Binding-site contacts:
Ligand atom C10 contacts residue PHE213 of chain 1.A at 4.1 Å (hydrophobic).
Ligand atom C8 contacts residue GST1 of chain 1.D at 3.9 Å.
Ligand atom C6 contacts residue PHE213 of chain 1.A at 3.8 Å (hydrophobic).
Ligand atom O2 contacts residue TYR288 of chain 1.A at 4.5 Å.
Ligand atom C5 contacts residue GST1 of chain 1.D at 3.6 Å.
Ligand atom O2 contacts residue GST1 of chain 1.D at 4.0 Å.
Ligand atom C3 contacts residue GST1 of chain 1.D at 3.8 Å.
Ligand atom C10 contacts residue TYR288 of chain 1.A at 4.0 Å (hydrophobic).
Ligand atom C4 contacts residue TYR288 of chain 1.A at 2.5 Å (hydrophobic).
Ligand atom C9 contacts residue MET162 of chain 1.A at 4.1 Å (hydrophobic).
Ligand atom C8 contacts residue SER214 of chain 1.A at 3.9 Å.
Ligand atom C1 contacts residue GST1 of chain 1.D at 3.4 Å.
Ligand atom C4 contacts residue VAL271 of chain 1.A at 4.1 Å (hydrophobic).
Ligand atom C7 contacts residue TYR175 of chain 1.A at 3.6 Å (hydrophobic).
Ligand atom C9 contacts residue PHE213 of chain 1.A at 3.8 Å (hydrophobic).
Ligand atom C2 contacts residue TYR216 of chain 1.A at 4.4 Å (hydrophobic).
Ligand atom C8 contacts residue TYR175 of chain 1.A at 3.9 Å (hydrophobic).
Ligand atom C2 contacts residue GST1 of chain 1.D at 3.4 Å.
Ligand atom C1 contacts residue VAL271 of chain 1.A at 4.2 Å (hydrophobic).
Ligand atom C4 contacts residue GST1 of chain 1.D at 3.8 Å.
Ligand atom C8 contacts residue TYR216 of chain 1.A at 3.9 Å (hydrophobic).
Ligand atom C3 contacts residue TYR288 of chain 1.A at 3.8 Å (hydrophobic).
Ligand atom C1 contacts residue PHE213 of chain 1.A at 4.3 Å (hydrophobic).
Ligand atom C7 contacts residue PHE213 of chain 1.A at 4.2 Å (hydrophobic).
Ligand atom C8 contacts residue ALA232 of chain 1.A at 4.0 Å (hydrophobic).
Ligand atom C6 contacts residue MET162 of chain 1.A at 4.0 Å (hydrophobic).
Ligand atom C5 contacts residue VAL271 of chain 1.A at 4.5 Å (hydrophobic).
Ligand atom C3 contacts residue VAL271 of chain 1.A at 3.5 Å (hydrophobic).
Ligand atom C10 contacts residue GST1 of chain 1.D at 3.8 Å.
Ligand atom O1 contacts residue PHE213 of chain 1.A at 4.1 Å.
Ligand atom C5 contacts residue TYR288 of chain 1.A at 2.6 Å (hydrophobic).
Ligand atom C9 contacts residue SER214 of chain 1.A at 3.8 Å.
Ligand atom O2 contacts residue VAL271 of chain 1.A at 3.6 Å.
Ligand atom C2 contacts residue VAL271 of chain 1.A at 3.6 Å (hydrophobic).
Ligand atom C9 contacts residue TYR175 of chain 1.A at 4.5 Å (hydrophobic).
Ligand atom O1 contacts residue MET162 of chain 1.A at 4.2 Å.
Ligand atom C7 contacts residue SER214 of chain 1.A at 3.0 Å.
Ligand atom C8 contacts residue PHE213 of chain 1.A at 4.3 Å (hydrophobic).

Sequence of chain 1.A:
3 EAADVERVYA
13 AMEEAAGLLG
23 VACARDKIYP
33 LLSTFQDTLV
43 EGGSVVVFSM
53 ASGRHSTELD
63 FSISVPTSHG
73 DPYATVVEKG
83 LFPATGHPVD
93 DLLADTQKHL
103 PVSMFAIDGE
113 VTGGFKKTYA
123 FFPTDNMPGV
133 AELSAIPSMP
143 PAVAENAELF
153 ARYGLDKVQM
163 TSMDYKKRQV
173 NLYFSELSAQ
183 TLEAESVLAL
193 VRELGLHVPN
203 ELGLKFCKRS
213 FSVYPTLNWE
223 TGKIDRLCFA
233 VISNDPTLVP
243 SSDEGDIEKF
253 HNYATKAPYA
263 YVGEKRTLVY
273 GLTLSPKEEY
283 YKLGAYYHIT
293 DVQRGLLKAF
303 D

The small molecule below binds the protein below.
Small molecule (SMILES): Oc1ccc2c(O)cccc2c1